Sequence of chain 2.B:
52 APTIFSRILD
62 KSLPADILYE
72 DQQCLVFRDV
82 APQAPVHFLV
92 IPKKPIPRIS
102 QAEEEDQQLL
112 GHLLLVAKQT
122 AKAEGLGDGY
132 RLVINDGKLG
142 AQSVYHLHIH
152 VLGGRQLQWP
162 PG

Sequence of chain 1.B:
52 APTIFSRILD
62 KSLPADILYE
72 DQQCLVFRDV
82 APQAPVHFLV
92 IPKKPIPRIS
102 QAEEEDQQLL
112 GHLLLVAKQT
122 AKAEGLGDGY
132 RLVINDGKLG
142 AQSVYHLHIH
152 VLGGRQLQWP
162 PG

A small-molecule ligand and the protein it binds are described below.
Small molecule (SMILES): Nc1nc2c(ncn2[C@H]2C[C@H](O)[C@@H](COP(=O)(O)O)O2)c(=O)[nH]1

Binding-site contacts:
Ligand atom O4' contacts residue LEU90 of chain 2.B at 3.6 Å.
Ligand atom C1' contacts residue ASP80 of chain 2.B at 3.1 Å.
Ligand atom C5 contacts residue VAL81 of chain 2.B at 3.5 Å (hydrophobic).
Ligand atom OP1 contacts residue ALA142 of chain 2.B at 3.7 Å.
Ligand atom OP3 contacts residue HIS149 of chain 2.B at 2.7 Å (h-bond).
Ligand atom C3' contacts residue ASP80 of chain 2.B at 3.2 Å.
Ligand atom O3' contacts residue HIS151 of chain 2.B at 3.2 Å.
Ligand atom C5' contacts residue VAL145 of chain 2.B at 3.5 Å (hydrophobic).
Ligand atom N1 contacts residue VAL81 of chain 2.B at 3.1 Å.
Ligand atom OP2 contacts residue HIS151 of chain 2.B at 2.9 Å (h-bond).
Ligand atom P contacts residue SER144 of chain 2.B at 3.1 Å.
Ligand atom OP2 contacts residue HIS149 of chain 2.B at 3.6 Å.
Ligand atom OP3 contacts residue SER144 of chain 2.B at 3.2 Å (h-bond).
Ligand atom C6 contacts residue VAL81 of chain 2.B at 3.7 Å (hydrophobic).
Ligand atom N2 contacts residue ARG79 of chain 2.B at 2.8 Å (salt-bridge).
Ligand atom OP1 contacts residue SER144 of chain 2.B at 1.7 Å (h-bond).
Ligand atom C5' contacts residue SER144 of chain 2.B at 3.4 Å.
Ligand atom N7 contacts residue ILE55 of chain 2.B at 3.8 Å.
Ligand atom C2 contacts residue VAL81 of chain 2.B at 3.3 Å (hydrophobic).
Ligand atom O5' contacts residue HIS151 of chain 2.B at 3.0 Å (h-bond).
Ligand atom O3' contacts residue ASP80 of chain 2.B at 2.7 Å (salt-bridge).
Ligand atom C4 contacts residue VAL81 of chain 2.B at 3.4 Å (hydrophobic).
Ligand atom C5' contacts residue HIS149 of chain 2.B at 3.3 Å.
Ligand atom C4' contacts residue HIS151 of chain 2.B at 3.9 Å.
Ligand atom N3 contacts residue VAL81 of chain 2.B at 3.5 Å.
Ligand atom C2' contacts residue ASP80 of chain 2.B at 3.1 Å.
Ligand atom N2 contacts residue VAL81 of chain 2.B at 3.5 Å.
Ligand atom O4' contacts residue ASP80 of chain 2.B at 3.7 Å.
Ligand atom OP1 contacts residue GLN143 of chain 2.B at 3.8 Å.
Ligand atom O4' contacts residue VAL145 of chain 2.B at 3.8 Å.
Ligand atom O5' contacts residue SER144 of chain 2.B at 3.6 Å (h-bond).
Ligand atom OP3 contacts residue VAL145 of chain 2.B at 3.3 Å (h-bond).
Ligand atom C4' contacts residue ASP80 of chain 2.B at 3.5 Å.
Ligand atom OP3 contacts residue GLN143 of chain 2.B at 3.3 Å.
Ligand atom P contacts residue HIS151 of chain 2.B at 3.6 Å.
Ligand atom O6 contacts residue LEU64 of chain 2.B at 3.7 Å.
Ligand atom O5' contacts residue HIS149 of chain 2.B at 2.6 Å (h-bond).
Ligand atom OP2 contacts residue ASN136 of chain 2.B at 2.8 Å (h-bond).
Ligand atom P contacts residue HIS149 of chain 2.B at 3.1 Å.
Ligand atom O4' contacts residue PHE56 of chain 2.B at 3.5 Å.